A small-molecule ligand and the protein it binds are described below.
Small molecule (SMILES): CC(=O)N[C@@H]1[C@@H](O)[C@H](O)[C@@H](CO)O[C@H]1O

Binding-site contacts:
Ligand atom O7 contacts residue ASN74 of chain 2.B at 3.7 Å.
Ligand atom N2 contacts residue ASN63 of chain 2.B at 2.9 Å (h-bond).
Ligand atom C1 contacts residue GLN76 of chain 2.B at 3.9 Å.
Ligand atom C4 contacts residue ASN63 of chain 2.B at 4.2 Å.
Ligand atom O7 contacts residue HIS13 of chain 2.B at 3.9 Å.
Ligand atom O7 contacts residue ASN63 of chain 2.B at 4.2 Å.
Ligand atom C5 contacts residue ASN63 of chain 2.B at 3.7 Å.
Ligand atom C2 contacts residue ASN63 of chain 2.B at 2.4 Å.
Ligand atom O5 contacts residue GLN76 of chain 2.B at 4.4 Å.
Ligand atom C3 contacts residue HIS13 of chain 2.B at 3.7 Å.
Ligand atom C7 contacts residue ASN63 of chain 2.B at 3.3 Å.
Ligand atom C1 contacts residue ASN63 of chain 2.B at 1.4 Å.
Ligand atom C7 contacts residue ASN74 of chain 2.B at 4.2 Å.
Ligand atom C8 contacts residue ASN63 of chain 2.B at 3.3 Å.
Ligand atom O4 contacts residue HIS13 of chain 2.B at 3.8 Å.
Ligand atom O3 contacts residue HIS13 of chain 2.B at 3.7 Å.
Ligand atom C5 contacts residue GLN76 of chain 2.B at 4.5 Å.
Ligand atom C3 contacts residue ASN63 of chain 2.B at 3.8 Å.
Ligand atom O5 contacts residue ASN63 of chain 2.B at 2.4 Å (h-bond).

Sequence of chain 2.B:
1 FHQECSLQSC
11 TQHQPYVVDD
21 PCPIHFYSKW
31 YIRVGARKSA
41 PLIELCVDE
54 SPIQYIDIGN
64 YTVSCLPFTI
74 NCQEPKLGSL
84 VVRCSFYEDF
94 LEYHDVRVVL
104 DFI